Binding-site contacts:
Ligand atom C4 contacts residue GLY161 of chain 1.A at 3.8 Å.
Ligand atom C3 contacts residue GLY161 of chain 1.A at 4.5 Å.
Ligand atom O5 contacts residue GLY161 of chain 1.A at 3.5 Å (h-bond).
Ligand atom C2 contacts residue GLY161 of chain 1.A at 4.3 Å.

This protein binds this small molecule.
Small molecule (SMILES): C[C@@H](O)[C@@H](C)O

Sequence of chain 1.A:
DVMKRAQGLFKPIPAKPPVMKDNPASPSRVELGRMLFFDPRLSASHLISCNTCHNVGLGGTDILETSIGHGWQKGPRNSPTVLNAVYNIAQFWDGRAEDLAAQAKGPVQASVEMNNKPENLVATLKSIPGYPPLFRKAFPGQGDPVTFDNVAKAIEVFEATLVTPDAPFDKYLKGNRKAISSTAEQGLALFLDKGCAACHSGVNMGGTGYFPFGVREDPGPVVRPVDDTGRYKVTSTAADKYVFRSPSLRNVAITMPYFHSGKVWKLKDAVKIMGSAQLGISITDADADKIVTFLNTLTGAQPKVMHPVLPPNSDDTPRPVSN